Binding-site contacts:
Ligand atom O7 contacts residue ALA337 of chain 1.K at 4.1 Å.
Ligand atom C8 contacts residue SER370 of chain 1.K at 3.7 Å.
Ligand atom N2 contacts residue GLN340 of chain 1.K at 4.4 Å.
Ligand atom C7 contacts residue PHE338 of chain 1.K at 4.3 Å (hydrophobic).
Ligand atom C6 contacts residue GLN68 of chain 1.I at 3.4 Å.
Ligand atom C7 contacts residue ALA337 of chain 1.K at 4.3 Å (hydrophobic).
Ligand atom O5 contacts residue ASN339 of chain 1.K at 2.4 Å (h-bond).
Ligand atom C8 contacts residue ALA337 of chain 1.K at 3.9 Å (hydrophobic).
Ligand atom C1 contacts residue ASN339 of chain 1.K at 1.5 Å.
Ligand atom C8 contacts residue PHE338 of chain 1.K at 3.6 Å (hydrophobic).
Ligand atom C1 contacts residue GLN340 of chain 1.K at 3.6 Å.
Ligand atom C8 contacts residue ASN369 of chain 1.K at 4.4 Å.
Ligand atom C4 contacts residue ASN339 of chain 1.K at 4.2 Å.
Ligand atom O6 contacts residue GLN68 of chain 1.I at 2.9 Å (h-bond).
Ligand atom N2 contacts residue ASN339 of chain 1.K at 2.8 Å (h-bond).
Ligand atom C5 contacts residue ASN339 of chain 1.K at 3.7 Å.
Ligand atom C7 contacts residue ASN339 of chain 1.K at 3.7 Å.
Ligand atom O7 contacts residue ASN339 of chain 1.K at 4.0 Å.
Ligand atom C2 contacts residue ASN339 of chain 1.K at 2.5 Å.
Ligand atom N2 contacts residue PHE338 of chain 1.K at 4.4 Å.
Ligand atom C3 contacts residue ASN339 of chain 1.K at 3.7 Å.

Sequence of chain 1.I:
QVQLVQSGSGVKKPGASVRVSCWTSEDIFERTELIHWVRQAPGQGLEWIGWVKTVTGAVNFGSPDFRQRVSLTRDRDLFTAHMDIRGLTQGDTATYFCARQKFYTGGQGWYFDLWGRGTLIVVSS

Sequence of chain 1.K:
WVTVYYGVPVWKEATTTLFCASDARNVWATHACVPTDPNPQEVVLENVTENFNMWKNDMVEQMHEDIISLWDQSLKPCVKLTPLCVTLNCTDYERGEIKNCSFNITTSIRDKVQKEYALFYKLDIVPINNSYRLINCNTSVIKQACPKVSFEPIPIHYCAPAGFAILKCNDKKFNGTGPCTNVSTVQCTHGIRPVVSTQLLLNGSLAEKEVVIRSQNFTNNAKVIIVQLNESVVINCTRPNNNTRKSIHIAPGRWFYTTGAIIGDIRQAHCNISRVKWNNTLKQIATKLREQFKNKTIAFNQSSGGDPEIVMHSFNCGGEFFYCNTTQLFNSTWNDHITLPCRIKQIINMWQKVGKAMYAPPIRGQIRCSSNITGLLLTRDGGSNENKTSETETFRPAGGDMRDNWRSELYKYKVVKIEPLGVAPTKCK

This protein binds this small molecule.
Small molecule (SMILES): CC(=O)N[C@H]1[C@H](O[C@H]2[C@H](O)[C@@H](NC(C)=O)CO[C@@H]2CO)O[C@H](CO)[C@@H](O[C@@H]2O[C@H](CO)[C@@H](O)[C@H](O)[C@@H]2O)[C@@H]1O